Sequence of chain 1.A:
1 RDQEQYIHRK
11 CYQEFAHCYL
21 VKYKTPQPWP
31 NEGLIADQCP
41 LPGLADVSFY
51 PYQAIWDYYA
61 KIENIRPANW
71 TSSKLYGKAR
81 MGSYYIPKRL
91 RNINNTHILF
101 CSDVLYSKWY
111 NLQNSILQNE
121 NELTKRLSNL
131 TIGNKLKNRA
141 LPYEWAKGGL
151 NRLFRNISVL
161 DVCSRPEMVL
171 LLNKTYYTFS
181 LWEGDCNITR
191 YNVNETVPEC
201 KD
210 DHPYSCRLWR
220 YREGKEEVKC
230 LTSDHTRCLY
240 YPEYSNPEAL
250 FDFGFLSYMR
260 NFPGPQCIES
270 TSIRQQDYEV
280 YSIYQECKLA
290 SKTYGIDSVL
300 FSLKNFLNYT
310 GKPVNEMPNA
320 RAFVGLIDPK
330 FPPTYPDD

A protein and the small-molecule ligand that binds it are described below.
Small molecule (SMILES): CC(=O)N[C@H]1[C@H](O[C@H]2[C@H](O)[C@@H](NC(C)=O)CO[C@@H]2CO)O[C@H](CO)[C@@H](O[C@@H]2O[C@H](CO)[C@@H](O)[C@H](O)[C@@H]2O)[C@@H]1O

Binding-site contacts:
Ligand atom C1 contacts residue ASN151 of chain 1.A at 3.6 Å.
Ligand atom C8 contacts residue ASN156 of chain 1.A at 4.4 Å.
Ligand atom O5 contacts residue ASN156 of chain 1.A at 2.3 Å (h-bond).
Ligand atom C8 contacts residue TYR143 of chain 1.A at 3.4 Å (hydrophobic).
Ligand atom C7 contacts residue TYR143 of chain 1.A at 4.5 Å (hydrophobic).
Ligand atom C1 contacts residue ASN156 of chain 1.A at 1.4 Å.
Ligand atom C4 contacts residue ASN156 of chain 1.A at 4.2 Å.
Ligand atom C5 contacts residue ASN156 of chain 1.A at 3.7 Å.
Ligand atom C2 contacts residue ASN156 of chain 1.A at 2.5 Å.
Ligand atom C3 contacts residue ASN151 of chain 1.A at 4.4 Å.
Ligand atom C7 contacts residue ASN156 of chain 1.A at 3.2 Å.
Ligand atom O7 contacts residue TYR143 of chain 1.A at 4.3 Å.
Ligand atom N2 contacts residue ASN151 of chain 1.A at 4.0 Å.
Ligand atom C3 contacts residue ASN156 of chain 1.A at 3.8 Å.
Ligand atom N2 contacts residue ASN156 of chain 1.A at 3.0 Å (h-bond).
Ligand atom O6 contacts residue TYR143 of chain 1.A at 3.9 Å.
Ligand atom O6 contacts residue GLU144 of chain 1.A at 4.3 Å.
Ligand atom C2 contacts residue ASN151 of chain 1.A at 4.2 Å.
Ligand atom O7 contacts residue ASN156 of chain 1.A at 3.1 Å (h-bond).